Binding-site contacts:
Ligand atom C4 contacts residue ASN576 of chain 1.B at 4.2 Å.
Ligand atom C1 contacts residue ASN576 of chain 1.B at 1.4 Å.
Ligand atom C5 contacts residue ASN576 of chain 1.B at 3.6 Å.
Ligand atom N2 contacts residue ASN576 of chain 1.B at 3.0 Å (h-bond).
Ligand atom C2 contacts residue ASN576 of chain 1.B at 2.5 Å.
Ligand atom C3 contacts residue ASN576 of chain 1.B at 3.8 Å.
Ligand atom O7 contacts residue ASN576 of chain 1.B at 4.2 Å.
Ligand atom O5 contacts residue ASN576 of chain 1.B at 2.3 Å (h-bond).
Ligand atom C7 contacts residue ASN576 of chain 1.B at 4.0 Å.

The small molecule below binds the protein below.
Small molecule (SMILES): CC(=O)N[C@@H]1[C@@H](O)[C@H](O)[C@@H](CO)O[C@H]1O

Sequence of chain 1.B:
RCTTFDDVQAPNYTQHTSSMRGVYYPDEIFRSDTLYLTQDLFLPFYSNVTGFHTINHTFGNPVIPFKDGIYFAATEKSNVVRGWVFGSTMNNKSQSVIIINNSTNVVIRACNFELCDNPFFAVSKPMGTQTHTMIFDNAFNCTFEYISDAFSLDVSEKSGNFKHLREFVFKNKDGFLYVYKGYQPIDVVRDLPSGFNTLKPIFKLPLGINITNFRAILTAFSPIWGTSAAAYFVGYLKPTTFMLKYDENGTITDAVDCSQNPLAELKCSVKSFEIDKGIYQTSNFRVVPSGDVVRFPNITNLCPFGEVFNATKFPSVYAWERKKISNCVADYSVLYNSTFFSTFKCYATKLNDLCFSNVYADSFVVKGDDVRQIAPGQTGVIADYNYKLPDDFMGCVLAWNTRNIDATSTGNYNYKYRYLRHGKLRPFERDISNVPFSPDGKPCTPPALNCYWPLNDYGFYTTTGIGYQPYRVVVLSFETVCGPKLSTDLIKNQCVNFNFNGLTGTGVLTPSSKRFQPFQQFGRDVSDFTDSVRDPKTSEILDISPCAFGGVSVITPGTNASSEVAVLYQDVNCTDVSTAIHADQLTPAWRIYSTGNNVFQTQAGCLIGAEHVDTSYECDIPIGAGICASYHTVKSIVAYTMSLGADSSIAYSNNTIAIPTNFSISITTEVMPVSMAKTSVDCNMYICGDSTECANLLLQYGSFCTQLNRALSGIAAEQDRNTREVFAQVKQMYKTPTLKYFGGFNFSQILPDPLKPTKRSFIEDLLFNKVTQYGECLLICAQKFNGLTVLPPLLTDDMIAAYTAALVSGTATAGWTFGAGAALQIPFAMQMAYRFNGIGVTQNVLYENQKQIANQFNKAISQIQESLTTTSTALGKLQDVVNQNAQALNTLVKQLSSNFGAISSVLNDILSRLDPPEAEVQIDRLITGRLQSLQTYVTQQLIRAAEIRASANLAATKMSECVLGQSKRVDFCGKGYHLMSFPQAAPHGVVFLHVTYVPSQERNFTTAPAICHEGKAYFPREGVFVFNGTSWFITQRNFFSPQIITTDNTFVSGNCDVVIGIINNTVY